Binding-site contacts:
Ligand atom N contacts residue HIS355 of chain 4.A at 2.6 Å.
Ligand atom CA contacts residue VAL358 of chain 4.A at 4.3 Å (hydrophobic).
Ligand atom CA contacts residue HIS355 of chain 4.A at 3.9 Å.
Ligand atom C contacts residue HIS355 of chain 4.A at 4.2 Å.
Ligand atom O contacts residue HIS355 of chain 4.A at 4.4 Å.
Ligand atom N contacts residue VAL358 of chain 4.A at 3.4 Å.
Ligand atom N contacts residue THR354 of chain 4.A at 4.2 Å.

The protein below binds the small molecule below.
Small molecule (SMILES): NCC(=O)O

Sequence of chain 4.A:
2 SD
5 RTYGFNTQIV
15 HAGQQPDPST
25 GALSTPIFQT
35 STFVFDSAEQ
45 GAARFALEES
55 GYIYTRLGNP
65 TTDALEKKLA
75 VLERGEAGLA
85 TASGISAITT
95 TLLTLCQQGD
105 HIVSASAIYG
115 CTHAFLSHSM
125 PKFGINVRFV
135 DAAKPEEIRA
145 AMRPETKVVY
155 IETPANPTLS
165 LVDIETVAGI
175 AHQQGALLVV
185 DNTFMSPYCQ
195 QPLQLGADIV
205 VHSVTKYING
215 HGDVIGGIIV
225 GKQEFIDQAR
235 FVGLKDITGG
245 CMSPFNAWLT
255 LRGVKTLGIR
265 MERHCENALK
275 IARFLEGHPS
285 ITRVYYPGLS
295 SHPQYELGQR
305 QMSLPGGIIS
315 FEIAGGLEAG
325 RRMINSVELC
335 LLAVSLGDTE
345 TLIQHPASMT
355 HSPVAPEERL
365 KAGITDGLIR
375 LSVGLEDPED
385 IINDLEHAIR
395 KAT